Sequence of chain 7.A:
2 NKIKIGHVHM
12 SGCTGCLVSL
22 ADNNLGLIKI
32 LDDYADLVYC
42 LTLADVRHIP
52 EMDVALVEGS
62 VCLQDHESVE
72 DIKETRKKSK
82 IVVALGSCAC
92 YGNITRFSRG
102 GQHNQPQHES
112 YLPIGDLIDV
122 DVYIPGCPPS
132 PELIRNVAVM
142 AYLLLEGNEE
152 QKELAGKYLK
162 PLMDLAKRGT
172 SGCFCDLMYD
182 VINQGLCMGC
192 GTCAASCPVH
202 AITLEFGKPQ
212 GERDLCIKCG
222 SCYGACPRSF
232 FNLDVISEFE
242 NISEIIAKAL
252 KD

Binding-site contacts:
Ligand atom C1 contacts residue GLU147 of chain 7.B at 4.2 Å.
Ligand atom O5 contacts residue ASP125 of chain 7.C at 4.3 Å.
Ligand atom O5 contacts residue ASP23 of chain 7.A at 4.1 Å.
Ligand atom C4 contacts residue ASP23 of chain 7.A at 3.3 Å.
Ligand atom C4 contacts residue ASN24 of chain 7.A at 3.9 Å.
Ligand atom C1 contacts residue ASN25 of chain 7.A at 4.1 Å.
Ligand atom C2 contacts residue ASP125 of chain 7.C at 3.9 Å.
Ligand atom C2 contacts residue GLU133 of chain 7.A at 4.0 Å.
Ligand atom C1 contacts residue ASP125 of chain 7.C at 4.2 Å.
Ligand atom C3 contacts residue ASP23 of chain 7.A at 4.5 Å.
Ligand atom O5 contacts residue PRO132 of chain 7.A at 4.3 Å.
Ligand atom O5 contacts residue ARG124 of chain 7.C at 4.2 Å.
Ligand atom O5 contacts residue GLU133 of chain 7.A at 3.7 Å.
Ligand atom C3 contacts residue GLU133 of chain 7.A at 4.0 Å.
Ligand atom C1 contacts residue ASP23 of chain 7.A at 4.5 Å.
Ligand atom C4 contacts residue PRO132 of chain 7.A at 4.0 Å (hydrophobic).

This protein binds this small molecule.
Small molecule (SMILES): C[C@@H](O)[C@@H](C)O

Sequence of chain 7.C:
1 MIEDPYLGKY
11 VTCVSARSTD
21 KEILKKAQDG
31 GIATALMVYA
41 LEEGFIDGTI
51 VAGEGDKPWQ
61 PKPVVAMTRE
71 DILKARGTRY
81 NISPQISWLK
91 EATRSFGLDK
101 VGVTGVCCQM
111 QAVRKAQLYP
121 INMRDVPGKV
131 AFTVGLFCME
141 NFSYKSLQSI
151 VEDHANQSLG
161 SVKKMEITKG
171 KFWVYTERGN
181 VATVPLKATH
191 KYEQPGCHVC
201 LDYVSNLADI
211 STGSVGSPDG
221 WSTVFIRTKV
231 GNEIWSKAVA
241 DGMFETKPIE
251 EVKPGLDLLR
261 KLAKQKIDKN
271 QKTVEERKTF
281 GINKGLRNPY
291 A

Sequence of chain 7.B:
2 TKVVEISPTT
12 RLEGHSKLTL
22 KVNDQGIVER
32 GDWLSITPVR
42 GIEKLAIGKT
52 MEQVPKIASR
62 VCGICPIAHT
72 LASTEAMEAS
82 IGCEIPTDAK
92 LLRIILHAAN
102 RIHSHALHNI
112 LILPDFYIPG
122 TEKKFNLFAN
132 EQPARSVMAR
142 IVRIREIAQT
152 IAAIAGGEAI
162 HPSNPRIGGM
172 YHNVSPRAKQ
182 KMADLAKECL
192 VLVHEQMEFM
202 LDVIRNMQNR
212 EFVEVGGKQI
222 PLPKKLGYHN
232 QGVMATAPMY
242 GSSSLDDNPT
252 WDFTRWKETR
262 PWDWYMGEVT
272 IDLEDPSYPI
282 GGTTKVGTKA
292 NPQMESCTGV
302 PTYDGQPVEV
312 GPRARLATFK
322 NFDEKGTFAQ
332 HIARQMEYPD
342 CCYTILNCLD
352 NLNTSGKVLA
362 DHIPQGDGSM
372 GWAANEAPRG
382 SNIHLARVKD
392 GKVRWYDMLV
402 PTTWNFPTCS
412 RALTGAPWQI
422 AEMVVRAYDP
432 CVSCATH